The protein below binds the small molecule below.
Small molecule (SMILES): CC(=O)N[C@H]1[C@H](O[C@H]2[C@H](O)[C@@H](NC(C)=O)CO[C@@H]2CO)O[C@H](CO)[C@@H](O[C@@H]2O[C@H](CO)[C@@H](O)[C@H](O)[C@@H]2O)[C@@H]1O

Binding-site contacts:
Ligand atom O5 contacts residue VAL95 of chain 48.E at 4.5 Å.
Ligand atom C3 contacts residue ASN105 of chain 48.E at 3.8 Å.
Ligand atom O6 contacts residue VAL95 of chain 48.E at 2.9 Å (h-bond).
Ligand atom C5 contacts residue ASN105 of chain 48.E at 3.6 Å.
Ligand atom C4 contacts residue ASN105 of chain 48.E at 4.3 Å.
Ligand atom O5 contacts residue ALA96 of chain 48.E at 4.5 Å.
Ligand atom O6 contacts residue ALA96 of chain 48.E at 4.3 Å.
Ligand atom C2 contacts residue ASN105 of chain 48.E at 2.5 Å.
Ligand atom O7 contacts residue ASN105 of chain 48.E at 4.0 Å.
Ligand atom N2 contacts residue ASN105 of chain 48.E at 2.9 Å (h-bond).
Ligand atom C7 contacts residue ASN105 of chain 48.E at 3.6 Å.
Ligand atom C6 contacts residue VAL95 of chain 48.E at 3.6 Å (hydrophobic).
Ligand atom O5 contacts residue ASN105 of chain 48.E at 2.4 Å (h-bond).
Ligand atom C8 contacts residue TYR50 of chain 48.E at 4.1 Å (hydrophobic).
Ligand atom C1 contacts residue ASN105 of chain 48.E at 1.4 Å.
Ligand atom C8 contacts residue PRO48 of chain 48.E at 4.4 Å (hydrophobic).
Ligand atom C5 contacts residue VAL95 of chain 48.E at 4.5 Å (hydrophobic).

Sequence of chain 48.E:
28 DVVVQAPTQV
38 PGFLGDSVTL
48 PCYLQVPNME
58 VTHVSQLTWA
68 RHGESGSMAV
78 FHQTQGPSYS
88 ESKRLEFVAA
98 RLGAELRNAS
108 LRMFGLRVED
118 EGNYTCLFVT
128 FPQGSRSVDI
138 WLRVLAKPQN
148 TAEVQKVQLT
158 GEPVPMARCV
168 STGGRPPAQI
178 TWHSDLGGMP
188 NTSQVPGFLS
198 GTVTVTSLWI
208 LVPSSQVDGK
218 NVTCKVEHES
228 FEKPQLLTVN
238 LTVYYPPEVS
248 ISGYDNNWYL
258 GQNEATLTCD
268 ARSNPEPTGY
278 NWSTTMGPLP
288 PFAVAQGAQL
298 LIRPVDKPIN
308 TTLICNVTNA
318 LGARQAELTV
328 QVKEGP